The protein below binds the small molecule below.
Small molecule (SMILES): Nc1ncnc2c1ncn2[C@@H]1O[C@H](COP(=O)=O)[C@@H](O[P](=O)(O)OC[C@H]2O[C@@H](n3ccc(=O)[nH]c3=O)[C@H](O)[C@@H]2O)[C@H]1O

Sequence of chain 27.A:
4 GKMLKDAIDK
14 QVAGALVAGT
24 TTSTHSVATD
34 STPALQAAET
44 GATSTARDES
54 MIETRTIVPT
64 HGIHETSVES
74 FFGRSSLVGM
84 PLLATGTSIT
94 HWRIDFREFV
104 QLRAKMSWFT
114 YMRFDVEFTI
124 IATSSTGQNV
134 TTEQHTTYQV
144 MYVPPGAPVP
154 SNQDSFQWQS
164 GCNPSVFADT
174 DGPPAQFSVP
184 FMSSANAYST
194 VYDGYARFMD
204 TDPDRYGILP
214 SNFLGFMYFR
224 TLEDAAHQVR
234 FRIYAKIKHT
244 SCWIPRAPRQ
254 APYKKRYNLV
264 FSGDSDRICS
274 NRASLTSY

Binding-site contacts:
Ligand atom N7 contacts residue TRP38 of chain 52.B at 4.2 Å.
Ligand atom C8 contacts residue TRP38 of chain 52.B at 4.3 Å (hydrophobic).
Ligand atom C1' contacts residue TRP38 of chain 52.B at 4.0 Å (hydrophobic).
Ligand atom N3 contacts residue TRP38 of chain 52.B at 3.2 Å.
Ligand atom O2' contacts residue TRP38 of chain 52.B at 4.2 Å.
Ligand atom C2 contacts residue TRP38 of chain 52.B at 3.1 Å (hydrophobic).
Ligand atom C5 contacts residue TRP38 of chain 52.B at 3.7 Å (hydrophobic).
Ligand atom O2' contacts residue HIS28 of chain 27.A at 3.2 Å (h-bond).
Ligand atom N9 contacts residue TRP38 of chain 52.B at 3.7 Å.
Ligand atom C6 contacts residue TRP38 of chain 52.B at 3.6 Å (hydrophobic).
Ligand atom N6 contacts residue TRP38 of chain 52.B at 4.0 Å.
Ligand atom C4 contacts residue TRP38 of chain 52.B at 3.5 Å (hydrophobic).
Ligand atom N6 contacts residue VAL30 of chain 27.A at 4.3 Å.
Ligand atom N1 contacts residue TRP38 of chain 52.B at 3.3 Å.

Sequence of chain 52.B:
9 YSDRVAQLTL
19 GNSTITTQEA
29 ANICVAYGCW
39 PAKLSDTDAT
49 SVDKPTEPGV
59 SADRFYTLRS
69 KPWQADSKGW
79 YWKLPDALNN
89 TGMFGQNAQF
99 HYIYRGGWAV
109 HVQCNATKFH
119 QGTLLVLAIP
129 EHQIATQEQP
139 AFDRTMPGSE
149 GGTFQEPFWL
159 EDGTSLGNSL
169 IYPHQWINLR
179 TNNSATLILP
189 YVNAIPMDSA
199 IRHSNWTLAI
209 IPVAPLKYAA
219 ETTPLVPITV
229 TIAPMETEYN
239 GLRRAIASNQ